A small-molecule ligand and the protein it binds are described below.
Small molecule (SMILES): Cc1cc(N)nc2cc(-c3cncc(CN)c3)ccc12

Binding-site contacts:
Ligand atom C02 contacts residue HEM1 of chain 1.H at 3.6 Å.
Ligand atom N02 contacts residue TYR292 of chain 1.B at 3.6 Å.
Ligand atom C23 contacts residue HEM1 of chain 1.H at 3.5 Å.
Ligand atom N02 contacts residue GLU296 of chain 1.B at 2.9 Å (salt-bridge).
Ligand atom C03 contacts residue TRP291 of chain 1.B at 4.1 Å (hydrophobic).
Ligand atom C02 contacts residue GLU296 of chain 1.B at 3.6 Å.
Ligand atom C06 contacts residue VAL271 of chain 1.B at 3.7 Å (hydrophobic).
Ligand atom N21 contacts residue HEM1 of chain 1.H at 2.8 Å (h-bond).
Ligand atom C06 contacts residue HEM1 of chain 1.H at 4.0 Å.
Ligand atom C09 contacts residue HEM1 of chain 1.H at 3.5 Å.
Ligand atom N02 contacts residue PRO269 of chain 1.B at 3.8 Å.
Ligand atom C07 contacts residue VAL271 of chain 1.B at 3.1 Å (hydrophobic).
Ligand atom C03 contacts residue HEM1 of chain 1.H at 3.2 Å.
Ligand atom C02 contacts residue TRP291 of chain 1.B at 3.7 Å (hydrophobic).
Ligand atom C27 contacts residue GLN182 of chain 1.B at 3.8 Å.
Ligand atom C24 contacts residue HEM1 of chain 1.H at 3.5 Å.
Ligand atom C10 contacts residue GLU296 of chain 1.B at 3.4 Å.
Ligand atom C05 contacts residue HEM1 of chain 1.H at 4.1 Å.
Ligand atom C24 contacts residue VAL271 of chain 1.B at 3.9 Å (hydrophobic).
Ligand atom C25 contacts residue HEM1 of chain 1.H at 3.3 Å.
Ligand atom C08 contacts residue VAL271 of chain 1.B at 3.6 Å (hydrophobic).
Ligand atom N21 contacts residue TRP382 of chain 1.B at 3.8 Å.
Ligand atom C08 contacts residue HEM1 of chain 1.H at 3.8 Å.
Ligand atom N02 contacts residue MET293 of chain 1.B at 4.1 Å.
Ligand atom C22 contacts residue HEM1 of chain 1.H at 3.4 Å.
Ligand atom N02 contacts residue TRP291 of chain 1.B at 2.6 Å (h-bond).
Ligand atom C02 contacts residue PRO269 of chain 1.B at 4.1 Å (hydrophobic).
Ligand atom C26 contacts residue HEM1 of chain 1.H at 3.1 Å.
Ligand atom C26 contacts residue TRP382 of chain 1.B at 4.1 Å (hydrophobic).
Ligand atom C11 contacts residue HEM1 of chain 1.H at 3.2 Å.
Ligand atom C25 contacts residue VAL271 of chain 1.B at 3.9 Å (hydrophobic).
Ligand atom C11 contacts residue PHE288 of chain 1.B at 3.6 Å (hydrophobic).
Ligand atom N01 contacts residue HEM1 of chain 1.H at 3.9 Å.
Ligand atom C04 contacts residue HEM1 of chain 1.H at 3.7 Å.
Ligand atom C07 contacts residue HEM1 of chain 1.H at 4.1 Å.
Ligand atom C09 contacts residue GLU296 of chain 1.B at 3.3 Å.
Ligand atom C10 contacts residue HEM1 of chain 1.H at 4.1 Å.
Ligand atom N02 contacts residue HEM1 of chain 1.H at 3.4 Å.
Ligand atom C06 contacts residue PHE288 of chain 1.B at 3.9 Å (hydrophobic).
Ligand atom N01 contacts residue GLU296 of chain 1.B at 2.6 Å (salt-bridge).

Sequence of chain 1.B:
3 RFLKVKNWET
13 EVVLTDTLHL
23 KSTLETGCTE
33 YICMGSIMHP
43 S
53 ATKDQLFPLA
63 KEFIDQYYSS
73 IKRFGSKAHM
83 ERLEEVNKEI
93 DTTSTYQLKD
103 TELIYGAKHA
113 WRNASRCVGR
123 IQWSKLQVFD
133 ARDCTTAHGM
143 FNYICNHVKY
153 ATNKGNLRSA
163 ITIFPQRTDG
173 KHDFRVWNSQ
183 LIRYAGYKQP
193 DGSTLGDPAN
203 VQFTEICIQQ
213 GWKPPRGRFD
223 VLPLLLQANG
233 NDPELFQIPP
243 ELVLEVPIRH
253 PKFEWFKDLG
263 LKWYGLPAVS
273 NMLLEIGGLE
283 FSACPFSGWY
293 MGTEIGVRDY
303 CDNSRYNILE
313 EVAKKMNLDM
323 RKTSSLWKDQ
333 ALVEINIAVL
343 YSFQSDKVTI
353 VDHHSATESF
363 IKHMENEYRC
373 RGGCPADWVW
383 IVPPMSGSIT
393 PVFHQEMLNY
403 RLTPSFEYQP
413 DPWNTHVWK